Sequence of chain 1.E:
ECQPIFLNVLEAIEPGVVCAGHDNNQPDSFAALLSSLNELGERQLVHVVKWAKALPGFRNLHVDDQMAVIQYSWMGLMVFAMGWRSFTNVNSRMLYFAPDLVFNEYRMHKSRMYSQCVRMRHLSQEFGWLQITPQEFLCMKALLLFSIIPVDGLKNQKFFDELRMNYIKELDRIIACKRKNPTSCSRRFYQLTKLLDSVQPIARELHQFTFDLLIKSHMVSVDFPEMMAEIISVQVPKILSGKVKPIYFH

Binding-site contacts:
Ligand atom C17 contacts residue THR210 of chain 1.E at 3.7 Å.
Ligand atom C6 contacts residue PHE97 of chain 1.E at 3.9 Å (hydrophobic).
Ligand atom C19 contacts residue MET78 of chain 1.E at 3.7 Å (hydrophobic).
Ligand atom O17 contacts residue THR210 of chain 1.E at 2.7 Å (h-bond).
Ligand atom C4 contacts residue PHE97 of chain 1.E at 3.9 Å (hydrophobic).
Ligand atom C9 contacts residue LEU37 of chain 1.E at 4.1 Å (hydrophobic).
Ligand atom O17 contacts residue ASN38 of chain 1.E at 2.6 Å (h-bond).
Ligand atom O17 contacts residue PHE224 of chain 1.E at 3.8 Å.
Ligand atom O3 contacts residue PHE97 of chain 1.E at 3.7 Å.
Ligand atom C3 contacts residue MET78 of chain 1.E at 4.1 Å (hydrophobic).
Ligand atom C12 contacts residue LEU37 of chain 1.E at 3.6 Å (hydrophobic).
Ligand atom C7 contacts residue LEU206 of chain 1.E at 4.1 Å (hydrophobic).
Ligand atom C4 contacts residue MET78 of chain 1.E at 3.9 Å (hydrophobic).
Ligand atom C3 contacts residue LEU40 of chain 1.E at 4.2 Å (hydrophobic).
Ligand atom C18 contacts residue TRP74 of chain 1.E at 4.1 Å (hydrophobic).
Ligand atom C3 contacts residue GLN44 of chain 1.E at 3.8 Å.
Ligand atom O3 contacts residue MET82 of chain 1.E at 3.6 Å.
Ligand atom C17 contacts residue LEU34 of chain 1.E at 3.8 Å (hydrophobic).
Ligand atom C6 contacts residue VAL79 of chain 1.E at 4.1 Å (hydrophobic).
Ligand atom C2 contacts residue LEU40 of chain 1.E at 3.7 Å (hydrophobic).
Ligand atom C1 contacts residue LEU37 of chain 1.E at 4.0 Å (hydrophobic).
Ligand atom O3 contacts residue MET78 of chain 1.E at 4.0 Å.
Ligand atom C11 contacts residue LEU37 of chain 1.E at 3.4 Å (hydrophobic).
Ligand atom C5 contacts residue PHE97 of chain 1.E at 3.8 Å (hydrophobic).
Ligand atom C12 contacts residue ASN38 of chain 1.E at 3.2 Å.
Ligand atom C19 contacts residue TRP74 of chain 1.E at 4.2 Å (hydrophobic).
Ligand atom C3 contacts residue PHE97 of chain 1.E at 3.9 Å (hydrophobic).
Ligand atom C1 contacts residue GLY41 of chain 1.E at 4.1 Å.
Ligand atom C16 contacts residue PHE209 of chain 1.E at 4.1 Å (hydrophobic).
Ligand atom C16 contacts residue THR210 of chain 1.E at 3.9 Å.
Ligand atom C2 contacts residue GLN44 of chain 1.E at 3.3 Å.
Ligand atom O3 contacts residue GLN44 of chain 1.E at 3.7 Å.
Ligand atom O3 contacts residue LEU40 of chain 1.E at 3.9 Å.
Ligand atom C13 contacts residue ASN38 of chain 1.E at 3.7 Å.
Ligand atom O3 contacts residue ARG85 of chain 1.E at 3.2 Å (salt-bridge).
Ligand atom C17 contacts residue ASN38 of chain 1.E at 3.3 Å.
Ligand atom C15 contacts residue MET113 of chain 1.E at 4.1 Å (hydrophobic).
Ligand atom C18 contacts residue MET75 of chain 1.E at 3.9 Å (hydrophobic).
Ligand atom C16 contacts residue LEU34 of chain 1.E at 3.9 Å (hydrophobic).
Ligand atom C18 contacts residue THR210 of chain 1.E at 3.4 Å.

A protein and the small-molecule ligand that binds it are described below.
Small molecule (SMILES): C[C@]12CCC(=O)C[C@@H]1CC[C@@H]1[C@@H]2CC[C@]2(C)[C@@H](O)CC[C@@H]12